Binding-site contacts:
Ligand atom CB contacts residue 8AN1 of chain 1.ZD at 2.8 Å.
Ligand atom C contacts residue 8AN1 of chain 1.ZD at 1.3 Å.
Ligand atom O contacts residue 8AN1 of chain 1.AE at 3.0 Å (h-bond).
Ligand atom C contacts residue 8AN1 of chain 1.AE at 3.7 Å.
Ligand atom N contacts residue 8AN1 of chain 1.AE at 2.5 Å (h-bond).
Ligand atom N contacts residue 8AN1 of chain 1.ZD at 3.6 Å.
Ligand atom N contacts residue MET1 of chain 1.ZL at 3.9 Å.
Ligand atom CA contacts residue MET1 of chain 1.ZL at 4.2 Å (hydrophobic).
Ligand atom CA contacts residue 8AN1 of chain 1.ZD at 2.4 Å.
Ligand atom CG contacts residue 8AN1 of chain 1.ZD at 4.2 Å.
Ligand atom CA contacts residue 8AN1 of chain 1.AE at 3.6 Å.
Ligand atom O contacts residue 8AN1 of chain 1.ZD at 2.3 Å (h-bond).

The small molecule below binds the protein below.
Small molecule (SMILES): CSCC[C@H](N)C(=O)O